Sequence of chain 1.D:
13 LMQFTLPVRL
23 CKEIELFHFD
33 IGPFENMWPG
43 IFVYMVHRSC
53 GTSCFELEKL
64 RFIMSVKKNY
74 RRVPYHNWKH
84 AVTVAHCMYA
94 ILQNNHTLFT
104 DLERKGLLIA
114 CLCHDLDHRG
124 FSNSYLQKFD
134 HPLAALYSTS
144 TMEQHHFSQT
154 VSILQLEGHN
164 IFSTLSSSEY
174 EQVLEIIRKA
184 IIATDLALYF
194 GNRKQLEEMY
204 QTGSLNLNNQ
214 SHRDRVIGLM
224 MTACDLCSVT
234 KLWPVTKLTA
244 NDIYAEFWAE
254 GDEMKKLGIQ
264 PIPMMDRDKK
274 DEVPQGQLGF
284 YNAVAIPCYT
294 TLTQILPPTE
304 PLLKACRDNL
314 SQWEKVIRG

A protein and the small-molecule ligand that binds it are described below.
Small molecule (SMILES): CC(=O)Nc1nc2cc(NC(=O)c3c(C(=O)N4CCC4)cnn3C)ccc2s1

Binding-site contacts:
Ligand atom O11 contacts residue PHE283 of chain 1.D at 3.5 Å.
Ligand atom C16 contacts residue MET267 of chain 1.D at 3.8 Å (hydrophobic).
Ligand atom C20 contacts residue TYR247 of chain 1.D at 3.4 Å (hydrophobic).
Ligand atom N25 contacts residue MET267 of chain 1.D at 3.8 Å.
Ligand atom N24 contacts residue TYR247 of chain 1.D at 2.4 Å (h-bond).
Ligand atom C3 contacts residue PHE283 of chain 1.D at 3.7 Å (hydrophobic).
Ligand atom C4 contacts residue LEU229 of chain 1.D at 3.7 Å (hydrophobic).
Ligand atom C2 contacts residue PHE283 of chain 1.D at 3.6 Å (hydrophobic).
Ligand atom C23 contacts residue MET267 of chain 1.D at 3.5 Å (hydrophobic).
Ligand atom N25 contacts residue GLU275 of chain 1.D at 3.8 Å.
Ligand atom N24 contacts residue GLY279 of chain 1.D at 3.7 Å.
Ligand atom C23 contacts residue TYR247 of chain 1.D at 3.5 Å (hydrophobic).
Ligand atom S22 contacts residue MET267 of chain 1.D at 3.4 Å.
Ligand atom C6 contacts residue GLN280 of chain 1.D at 3.8 Å.
Ligand atom C10 contacts residue PHE250 of chain 1.D at 3.8 Å (hydrophobic).
Ligand atom C18 contacts residue MET267 of chain 1.D at 3.2 Å (hydrophobic).
Ligand atom N1 contacts residue ILE246 of chain 1.D at 3.7 Å.
Ligand atom C17 contacts residue PHE283 of chain 1.D at 3.5 Å (hydrophobic).
Ligand atom C19 contacts residue PHE250 of chain 1.D at 3.8 Å (hydrophobic).
Ligand atom C26 contacts residue GLY279 of chain 1.D at 3.7 Å.
Ligand atom C7 contacts residue PHE250 of chain 1.D at 3.9 Å (hydrophobic).
Ligand atom C6 contacts residue ILE246 of chain 1.D at 3.7 Å (hydrophobic).
Ligand atom N5 contacts residue ILE246 of chain 1.D at 3.5 Å.
Ligand atom C26 contacts residue GLU275 of chain 1.D at 3.6 Å.
Ligand atom C19 contacts residue TYR247 of chain 1.D at 3.6 Å (hydrophobic).
Ligand atom C21 contacts residue MET267 of chain 1.D at 3.4 Å (hydrophobic).
Ligand atom N9 contacts residue PHE283 of chain 1.D at 3.3 Å.
Ligand atom O28 contacts residue MET267 of chain 1.D at 3.8 Å.
Ligand atom N1 contacts residue PHE283 of chain 1.D at 3.6 Å.
Ligand atom C17 contacts residue MET267 of chain 1.D at 3.4 Å (hydrophobic).
Ligand atom C20 contacts residue MET267 of chain 1.D at 3.7 Å (hydrophobic).
Ligand atom N25 contacts residue TYR247 of chain 1.D at 3.7 Å.
Ligand atom C16 contacts residue PHE283 of chain 1.D at 3.5 Å (hydrophobic).
Ligand atom N25 contacts residue GLY279 of chain 1.D at 3.1 Å.
Ligand atom O8 contacts residue GLN280 of chain 1.D at 3.0 Å (h-bond).
Ligand atom N9 contacts residue PHE250 of chain 1.D at 3.8 Å.
Ligand atom C27 contacts residue GLU275 of chain 1.D at 2.7 Å.
Ligand atom C7 contacts residue PHE283 of chain 1.D at 3.9 Å (hydrophobic).
Ligand atom C23 contacts residue GLY279 of chain 1.D at 3.3 Å.
Ligand atom C14 contacts residue HIS79 of chain 1.D at 3.5 Å.